Binding-site contacts:
Ligand atom C6 contacts residue ILE111 of chain 1.A at 3.6 Å (hydrophobic).
Ligand atom C3 contacts residue TYR145 of chain 1.A at 3.1 Å (hydrophobic).
Ligand atom C1 contacts residue ASN106 of chain 1.A at 1.4 Å.
Ligand atom C5 contacts residue TYR93 of chain 1.A at 3.8 Å (hydrophobic).
Ligand atom C8 contacts residue LYS144 of chain 1.A at 4.1 Å.
Ligand atom O7 contacts residue ASN106 of chain 1.A at 3.5 Å (h-bond).
Ligand atom C1 contacts residue TYR93 of chain 1.A at 3.7 Å (hydrophobic).
Ligand atom O5 contacts residue ASN381 of chain 1.A at 3.2 Å (h-bond).
Ligand atom C7 contacts residue ASN106 of chain 1.A at 3.4 Å.
Ligand atom C5 contacts residue ASN381 of chain 1.A at 4.1 Å.
Ligand atom C3 contacts residue ASN106 of chain 1.A at 3.8 Å.
Ligand atom O6 contacts residue ASN381 of chain 1.A at 3.4 Å.
Ligand atom C2 contacts residue TYR145 of chain 1.A at 3.4 Å (hydrophobic).
Ligand atom O4 contacts residue TYR145 of chain 1.A at 4.2 Å.
Ligand atom O6 contacts residue ILE111 of chain 1.A at 4.4 Å.
Ligand atom C1 contacts residue TYR145 of chain 1.A at 3.3 Å (hydrophobic).
Ligand atom C1 contacts residue ASN381 of chain 1.A at 4.2 Å.
Ligand atom C8 contacts residue TYR93 of chain 1.A at 4.0 Å (hydrophobic).
Ligand atom C8 contacts residue ILE111 of chain 1.A at 4.3 Å (hydrophobic).
Ligand atom C4 contacts residue TYR145 of chain 1.A at 3.9 Å (hydrophobic).
Ligand atom C6 contacts residue TYR93 of chain 1.A at 4.1 Å (hydrophobic).
Ligand atom C4 contacts residue GLU383 of chain 1.A at 4.3 Å.
Ligand atom O5 contacts residue TYR93 of chain 1.A at 3.5 Å.
Ligand atom C2 contacts residue ASN106 of chain 1.A at 2.5 Å.
Ligand atom N2 contacts residue TYR145 of chain 1.A at 3.3 Å (h-bond).
Ligand atom C5 contacts residue ASN106 of chain 1.A at 3.6 Å.
Ligand atom O5 contacts residue TYR145 of chain 1.A at 4.1 Å.
Ligand atom O5 contacts residue ASN106 of chain 1.A at 2.3 Å (h-bond).
Ligand atom O4 contacts residue GLU383 of chain 1.A at 3.2 Å (salt-bridge).
Ligand atom N2 contacts residue ASN106 of chain 1.A at 3.0 Å (h-bond).
Ligand atom C8 contacts residue ASN106 of chain 1.A at 4.3 Å.
Ligand atom C4 contacts residue ASN106 of chain 1.A at 4.2 Å.
Ligand atom C6 contacts residue ASN381 of chain 1.A at 3.7 Å.
Ligand atom C5 contacts residue TYR145 of chain 1.A at 3.8 Å (hydrophobic).
Ligand atom O3 contacts residue TYR145 of chain 1.A at 4.1 Å.

A protein and the small-molecule ligand that binds it are described below.
Small molecule (SMILES): CC(=O)N[C@H]1[C@H](O[C@H]2[C@H](O)[C@@H](NC(C)=O)CO[C@@H]2CO)O[C@H](CO)[C@@H](O)[C@@H]1O

Sequence of chain 1.A:
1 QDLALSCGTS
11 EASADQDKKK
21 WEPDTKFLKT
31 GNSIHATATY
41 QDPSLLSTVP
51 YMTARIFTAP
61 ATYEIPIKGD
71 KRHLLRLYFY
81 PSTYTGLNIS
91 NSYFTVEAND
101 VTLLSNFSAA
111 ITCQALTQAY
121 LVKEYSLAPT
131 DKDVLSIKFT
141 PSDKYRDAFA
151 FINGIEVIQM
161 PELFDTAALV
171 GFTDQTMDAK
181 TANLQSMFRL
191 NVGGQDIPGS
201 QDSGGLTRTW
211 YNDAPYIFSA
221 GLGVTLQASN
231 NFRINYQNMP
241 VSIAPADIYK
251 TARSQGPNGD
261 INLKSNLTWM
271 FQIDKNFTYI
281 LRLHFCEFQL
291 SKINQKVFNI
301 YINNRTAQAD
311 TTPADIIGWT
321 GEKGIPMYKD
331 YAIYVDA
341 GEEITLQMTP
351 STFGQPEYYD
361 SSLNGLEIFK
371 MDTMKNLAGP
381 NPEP